The small molecule below binds the protein below.
Small molecule (SMILES): Nc1ncnc2c1ncn2[C@H]1C[C@H](O)[C@@H](COP(=O)(O)O)O1

Binding-site contacts:
Ligand atom N6 contacts residue SER632 of chain 3.B at 3.9 Å.
Ligand atom N1 contacts residue GLY639 of chain 3.B at 2.9 Å (h-bond).
Ligand atom C8 contacts residue PRO419 of chain 3.B at 4.3 Å (hydrophobic).
Ligand atom O2P contacts residue PRO631 of chain 3.B at 3.8 Å.
Ligand atom N6 contacts residue PRO631 of chain 3.B at 3.9 Å.
Ligand atom C6 contacts residue PRO419 of chain 3.B at 4.4 Å (hydrophobic).
Ligand atom N7 contacts residue HIS630 of chain 3.B at 4.1 Å.
Ligand atom N1 contacts residue PRO631 of chain 3.B at 4.2 Å.
Ligand atom C6 contacts residue PRO631 of chain 3.B at 4.0 Å (hydrophobic).
Ligand atom C8 contacts residue HIS630 of chain 3.B at 3.4 Å.
Ligand atom C1' contacts residue HIS630 of chain 3.B at 4.0 Å.
Ligand atom C6 contacts residue SER632 of chain 3.B at 4.3 Å.
Ligand atom O2P contacts residue HIS628 of chain 3.B at 4.3 Å.
Ligand atom N6 contacts residue VAL418 of chain 3.B at 3.6 Å.
Ligand atom N7 contacts residue PRO419 of chain 3.B at 4.4 Å.
Ligand atom C4 contacts residue PRO419 of chain 3.B at 4.2 Å (hydrophobic).
Ligand atom N9 contacts residue HIS630 of chain 3.B at 4.2 Å.
Ligand atom C6 contacts residue GLY639 of chain 3.B at 3.7 Å.
Ligand atom C6 contacts residue VAL418 of chain 3.B at 3.8 Å (hydrophobic).
Ligand atom N3 contacts residue PRO419 of chain 3.B at 4.3 Å.
Ligand atom O4' contacts residue PRO631 of chain 3.B at 3.8 Å.
Ligand atom C2 contacts residue GLY639 of chain 3.B at 3.7 Å.
Ligand atom N7 contacts residue SER632 of chain 3.B at 3.8 Å.
Ligand atom N6 contacts residue GLY639 of chain 3.B at 2.8 Å (h-bond).
Ligand atom O2P contacts residue PHE629 of chain 3.B at 4.0 Å.
Ligand atom C5 contacts residue PRO419 of chain 3.B at 4.2 Å (hydrophobic).
Ligand atom O5' contacts residue PHE629 of chain 3.B at 4.2 Å.
Ligand atom N9 contacts residue PRO419 of chain 3.B at 4.2 Å.
Ligand atom O5' contacts residue PRO631 of chain 3.B at 4.1 Å.
Ligand atom C2 contacts residue PRO419 of chain 3.B at 4.4 Å (hydrophobic).
Ligand atom C4 contacts residue PRO631 of chain 3.B at 4.4 Å (hydrophobic).
Ligand atom N1 contacts residue VAL418 of chain 3.B at 3.8 Å.
Ligand atom N6 contacts residue PHE638 of chain 3.B at 3.8 Å.
Ligand atom C2' contacts residue PRO419 of chain 3.B at 4.0 Å (hydrophobic).
Ligand atom C5 contacts residue PRO631 of chain 3.B at 4.4 Å (hydrophobic).
Ligand atom C5 contacts residue SER632 of chain 3.B at 4.3 Å.
Ligand atom N1 contacts residue ILE622 of chain 3.B at 4.4 Å.
Ligand atom N6 contacts residue GLY637 of chain 3.B at 4.1 Å.
Ligand atom N6 contacts residue PRO633 of chain 3.B at 4.1 Å.
Ligand atom O4' contacts residue HIS630 of chain 3.B at 4.4 Å.

Sequence of chain 3.B:
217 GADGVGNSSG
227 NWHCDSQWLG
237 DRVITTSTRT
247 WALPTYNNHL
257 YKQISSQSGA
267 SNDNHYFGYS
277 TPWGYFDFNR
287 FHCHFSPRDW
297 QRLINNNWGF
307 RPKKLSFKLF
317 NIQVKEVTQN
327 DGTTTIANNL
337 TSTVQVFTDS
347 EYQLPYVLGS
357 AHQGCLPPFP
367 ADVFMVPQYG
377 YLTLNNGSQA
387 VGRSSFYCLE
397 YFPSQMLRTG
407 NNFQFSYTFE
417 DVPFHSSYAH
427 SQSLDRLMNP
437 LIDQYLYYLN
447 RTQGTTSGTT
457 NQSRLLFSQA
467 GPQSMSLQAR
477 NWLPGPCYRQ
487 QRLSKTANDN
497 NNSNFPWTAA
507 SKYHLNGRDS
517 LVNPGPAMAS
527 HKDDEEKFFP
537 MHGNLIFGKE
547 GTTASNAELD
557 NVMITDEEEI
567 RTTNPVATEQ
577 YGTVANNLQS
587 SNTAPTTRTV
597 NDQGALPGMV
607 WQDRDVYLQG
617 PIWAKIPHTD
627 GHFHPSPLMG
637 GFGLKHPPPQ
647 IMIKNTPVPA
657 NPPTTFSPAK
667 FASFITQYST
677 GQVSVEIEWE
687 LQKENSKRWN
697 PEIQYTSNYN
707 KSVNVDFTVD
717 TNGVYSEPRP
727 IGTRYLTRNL